This small molecule binds to this protein.
Small molecule (SMILES): CC(=O)N[C@@H]1[C@@H](O)[C@H](O)[C@@H](CO)O[C@H]1O

Sequence of chain 1.B:
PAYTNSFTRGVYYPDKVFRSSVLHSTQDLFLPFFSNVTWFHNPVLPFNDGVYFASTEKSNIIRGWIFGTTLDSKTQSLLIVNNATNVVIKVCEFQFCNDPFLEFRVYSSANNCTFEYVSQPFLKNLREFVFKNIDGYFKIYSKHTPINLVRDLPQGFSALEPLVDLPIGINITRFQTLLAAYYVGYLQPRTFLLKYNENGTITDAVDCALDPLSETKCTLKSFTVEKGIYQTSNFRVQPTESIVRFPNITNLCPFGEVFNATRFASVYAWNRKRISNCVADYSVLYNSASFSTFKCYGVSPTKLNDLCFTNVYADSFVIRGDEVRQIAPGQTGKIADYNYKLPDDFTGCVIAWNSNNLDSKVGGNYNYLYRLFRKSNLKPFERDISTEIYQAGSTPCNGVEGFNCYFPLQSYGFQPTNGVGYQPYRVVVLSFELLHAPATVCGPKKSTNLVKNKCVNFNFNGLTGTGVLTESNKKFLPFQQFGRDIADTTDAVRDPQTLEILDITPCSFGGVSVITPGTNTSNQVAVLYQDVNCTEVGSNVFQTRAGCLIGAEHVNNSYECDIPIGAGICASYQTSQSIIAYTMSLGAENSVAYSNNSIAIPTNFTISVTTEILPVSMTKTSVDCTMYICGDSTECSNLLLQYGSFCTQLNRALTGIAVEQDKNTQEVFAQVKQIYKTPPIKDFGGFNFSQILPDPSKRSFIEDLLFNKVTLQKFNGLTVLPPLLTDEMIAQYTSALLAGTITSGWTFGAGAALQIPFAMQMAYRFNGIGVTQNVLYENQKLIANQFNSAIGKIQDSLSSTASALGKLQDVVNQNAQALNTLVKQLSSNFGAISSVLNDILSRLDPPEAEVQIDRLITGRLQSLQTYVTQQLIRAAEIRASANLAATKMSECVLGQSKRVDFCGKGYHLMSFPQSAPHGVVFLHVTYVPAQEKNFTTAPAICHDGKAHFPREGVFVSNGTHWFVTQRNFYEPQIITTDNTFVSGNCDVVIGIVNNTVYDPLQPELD

Binding-site contacts:
Ligand atom C5 contacts residue ASN603 of chain 1.B at 3.7 Å.
Ligand atom C3 contacts residue ASN603 of chain 1.B at 3.8 Å.
Ligand atom C8 contacts residue THR604 of chain 1.B at 4.2 Å.
Ligand atom C7 contacts residue ASN603 of chain 1.B at 3.8 Å.
Ligand atom C8 contacts residue ASN603 of chain 1.B at 3.2 Å.
Ligand atom C2 contacts residue ASN603 of chain 1.B at 2.5 Å.
Ligand atom O5 contacts residue ASN603 of chain 1.B at 2.4 Å (h-bond).
Ligand atom C1 contacts residue ASN603 of chain 1.B at 1.4 Å.
Ligand atom C4 contacts residue ASN603 of chain 1.B at 4.2 Å.
Ligand atom N2 contacts residue ASN603 of chain 1.B at 2.9 Å (h-bond).